Sequence of chain 2.F:
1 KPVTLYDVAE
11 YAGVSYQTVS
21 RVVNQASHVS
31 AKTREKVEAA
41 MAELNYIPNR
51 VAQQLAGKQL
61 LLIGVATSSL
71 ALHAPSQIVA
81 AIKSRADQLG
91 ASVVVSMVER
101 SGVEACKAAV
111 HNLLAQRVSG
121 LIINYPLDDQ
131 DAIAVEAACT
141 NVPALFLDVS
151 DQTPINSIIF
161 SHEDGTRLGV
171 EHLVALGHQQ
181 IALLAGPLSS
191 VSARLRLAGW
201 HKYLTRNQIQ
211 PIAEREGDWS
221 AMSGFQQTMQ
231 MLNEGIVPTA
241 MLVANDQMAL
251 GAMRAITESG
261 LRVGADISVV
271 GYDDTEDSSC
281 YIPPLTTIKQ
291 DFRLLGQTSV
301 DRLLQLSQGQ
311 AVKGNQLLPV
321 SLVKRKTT

The small molecule below binds the protein below.
Small molecule (SMILES): O=[N+]([O-])c1ccccc1O[C@@H]1O[C@H](CO)[C@H](O)[C@H](O)[C@H]1O

Binding-site contacts:
Ligand atom C3 contacts residue TRP219 of chain 2.F at 3.6 Å (hydrophobic).
Ligand atom O4 contacts residue HIS73 of chain 2.F at 3.7 Å.
Ligand atom N1' contacts residue SER192 of chain 2.F at 3.9 Å.
Ligand atom C5' contacts residue PHE160 of chain 2.F at 3.6 Å (hydrophobic).
Ligand atom C6 contacts residue TRP219 of chain 2.F at 3.9 Å (hydrophobic).
Ligand atom C4' contacts residue LEU295 of chain 2.F at 3.6 Å (hydrophobic).
Ligand atom C6' contacts residue PHE292 of chain 2.F at 3.7 Å (hydrophobic).
Ligand atom O5 contacts residue ALA74 of chain 2.F at 3.4 Å.
Ligand atom O3 contacts residue ASN245 of chain 2.F at 3.0 Å.
Ligand atom C2 contacts residue ALA74 of chain 2.F at 3.6 Å (hydrophobic).
Ligand atom C5' contacts residue PHE292 of chain 2.F at 3.2 Å (hydrophobic).
Ligand atom O2' contacts residue ASN124 of chain 2.F at 3.4 Å (h-bond).
Ligand atom C2 contacts residue ASP273 of chain 2.F at 3.4 Å.
Ligand atom C3 contacts residue ASP273 of chain 2.F at 3.5 Å.
Ligand atom O3 contacts residue ASP273 of chain 2.F at 2.3 Å (salt-bridge).
Ligand atom O2 contacts residue ASP273 of chain 2.F at 2.5 Å (salt-bridge).
Ligand atom C6 contacts residue LEU72 of chain 2.F at 3.8 Å (hydrophobic).
Ligand atom O3' contacts residue ASP148 of chain 2.F at 3.6 Å.
Ligand atom O3 contacts residue GLN247 of chain 2.F at 3.9 Å.
Ligand atom C3 contacts residue ASN245 of chain 2.F at 3.7 Å.
Ligand atom O2' contacts residue ASP148 of chain 2.F at 3.4 Å (salt-bridge).
Ligand atom C5' contacts residue GLN290 of chain 2.F at 3.4 Å.
Ligand atom O1 contacts residue ALA74 of chain 2.F at 3.1 Å.
Ligand atom C1' contacts residue ARG196 of chain 2.F at 3.1 Å.
Ligand atom C4 contacts residue ASN245 of chain 2.F at 3.9 Å.
Ligand atom C4' contacts residue PHE160 of chain 2.F at 3.5 Å (hydrophobic).
Ligand atom C1 contacts residue ALA74 of chain 2.F at 3.7 Å (hydrophobic).
Ligand atom O4 contacts residue ALA74 of chain 2.F at 3.6 Å.
Ligand atom C5 contacts residue TRP219 of chain 2.F at 3.6 Å (hydrophobic).
Ligand atom O3' contacts residue SER192 of chain 2.F at 3.4 Å.
Ligand atom C6' contacts residue GLN290 of chain 2.F at 3.3 Å.
Ligand atom O6 contacts residue LEU72 of chain 2.F at 3.7 Å.
Ligand atom C6' contacts residue ARG196 of chain 2.F at 3.0 Å.
Ligand atom N1' contacts residue ASP148 of chain 2.F at 3.8 Å.
Ligand atom O2 contacts residue ARG196 of chain 2.F at 3.1 Å (salt-bridge).
Ligand atom O1 contacts residue ARG196 of chain 2.F at 4.0 Å.
Ligand atom C4 contacts residue TRP219 of chain 2.F at 3.6 Å (hydrophobic).
Ligand atom O2' contacts residue LEU147 of chain 2.F at 3.5 Å (h-bond).
Ligand atom C4' contacts residue PHE292 of chain 2.F at 3.9 Å (hydrophobic).
Ligand atom O2 contacts residue GLN290 of chain 2.F at 3.5 Å (h-bond).